The small molecule below binds the protein below.
Small molecule (SMILES): CCC(O)(CC)c1cc(OCCN2CCOCC2)c2cc(-c3n[nH]c4ccsc34)[nH]c2c1

Sequence of chain 1.A:
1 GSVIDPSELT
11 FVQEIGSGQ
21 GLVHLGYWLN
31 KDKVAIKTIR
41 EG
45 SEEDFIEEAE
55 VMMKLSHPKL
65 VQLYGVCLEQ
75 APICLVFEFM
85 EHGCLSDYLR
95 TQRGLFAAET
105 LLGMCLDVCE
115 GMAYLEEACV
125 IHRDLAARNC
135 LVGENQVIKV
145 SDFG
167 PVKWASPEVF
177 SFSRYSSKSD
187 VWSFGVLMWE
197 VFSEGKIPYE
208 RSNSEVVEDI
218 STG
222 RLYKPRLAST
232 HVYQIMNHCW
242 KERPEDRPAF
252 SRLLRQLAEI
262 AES

Sequence of chain 2.B:
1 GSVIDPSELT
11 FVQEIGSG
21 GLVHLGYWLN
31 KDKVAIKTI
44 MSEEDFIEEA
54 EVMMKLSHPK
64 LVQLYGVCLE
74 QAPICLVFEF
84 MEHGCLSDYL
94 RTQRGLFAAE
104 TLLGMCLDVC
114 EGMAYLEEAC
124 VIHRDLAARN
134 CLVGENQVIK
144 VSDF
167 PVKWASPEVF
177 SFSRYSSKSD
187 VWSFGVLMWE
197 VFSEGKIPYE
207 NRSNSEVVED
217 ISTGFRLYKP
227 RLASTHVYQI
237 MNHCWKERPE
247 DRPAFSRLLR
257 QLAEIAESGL

Binding-site contacts:
Ligand atom CBE contacts residue GLN13 of chain 1.A at 3.7 Å.
Ligand atom CBE contacts residue ILE15 of chain 1.A at 3.5 Å (hydrophobic).
Ligand atom NAG contacts residue PHE83 of chain 2.B at 3.4 Å.
Ligand atom CBB contacts residue GLU85 of chain 2.B at 3.2 Å.
Ligand atom CAE contacts residue ILE15 of chain 2.B at 3.5 Å (hydrophobic).
Ligand atom CAF contacts residue GLY87 of chain 2.B at 3.5 Å.
Ligand atom CAE contacts residue GLY87 of chain 2.B at 3.7 Å.
Ligand atom CBB contacts residue HIS86 of chain 2.B at 3.6 Å.
Ligand atom CAX contacts residue ALA35 of chain 2.B at 3.6 Å (hydrophobic).
Ligand atom CBB contacts residue GLY87 of chain 2.B at 3.5 Å.
Ligand atom CBE contacts residue GLU14 of chain 1.A at 3.3 Å.
Ligand atom CAR contacts residue GLY16 of chain 2.B at 3.6 Å.
Ligand atom CAX contacts residue LEU135 of chain 2.B at 3.5 Å (hydrophobic).
Ligand atom CAY contacts residue LEU135 of chain 2.B at 3.6 Å (hydrophobic).
Ligand atom CAC contacts residue GLY87 of chain 2.B at 3.5 Å.
Ligand atom CAD contacts residue ILE15 of chain 2.B at 3.7 Å (hydrophobic).
Ligand atom CAH contacts residue LEU135 of chain 2.B at 3.7 Å (hydrophobic).
Ligand atom NAU contacts residue ALA35 of chain 2.B at 3.5 Å.
Ligand atom NAV contacts residue MET84 of chain 2.B at 3.7 Å.
Ligand atom CAI contacts residue ILE15 of chain 2.B at 3.8 Å (hydrophobic).
Ligand atom CAW contacts residue ALA35 of chain 2.B at 3.8 Å (hydrophobic).
Ligand atom CAQ contacts residue VAL23 of chain 2.B at 3.7 Å (hydrophobic).
Ligand atom CAB contacts residue GLY87 of chain 2.B at 3.7 Å.
Ligand atom CAF contacts residue MET84 of chain 2.B at 3.3 Å (hydrophobic).
Ligand atom CAC contacts residue MET84 of chain 2.B at 3.3 Å (hydrophobic).
Ligand atom NAV contacts residue GLU82 of chain 2.B at 2.8 Å (salt-bridge).
Ligand atom NAG contacts residue MET84 of chain 2.B at 2.8 Å (h-bond).
Ligand atom CAT contacts residue LEU135 of chain 2.B at 3.6 Å (hydrophobic).
Ligand atom CAK contacts residue ILE15 of chain 2.B at 3.7 Å (hydrophobic).
Ligand atom CAC contacts residue PHE83 of chain 2.B at 3.4 Å (hydrophobic).
Ligand atom CAY contacts residue PHE81 of chain 2.B at 3.6 Å (hydrophobic).
Ligand atom NAV contacts residue ALA35 of chain 2.B at 3.4 Å.
Ligand atom CAW contacts residue LEU135 of chain 2.B at 3.6 Å (hydrophobic).
Ligand atom CAF contacts residue PHE83 of chain 2.B at 3.7 Å (hydrophobic).
Ligand atom NAU contacts residue MET84 of chain 2.B at 3.1 Å (h-bond).
Ligand atom CAL contacts residue ILE15 of chain 2.B at 3.3 Å (hydrophobic).
Ligand atom NAU contacts residue GLU82 of chain 2.B at 3.3 Å (salt-bridge).
Ligand atom CAF contacts residue ILE15 of chain 2.B at 3.8 Å (hydrophobic).
Ligand atom CAT contacts residue ALA35 of chain 2.B at 3.7 Å (hydrophobic).
Ligand atom CBD contacts residue GLU85 of chain 2.B at 3.7 Å.